Sequence of chain 1.C:
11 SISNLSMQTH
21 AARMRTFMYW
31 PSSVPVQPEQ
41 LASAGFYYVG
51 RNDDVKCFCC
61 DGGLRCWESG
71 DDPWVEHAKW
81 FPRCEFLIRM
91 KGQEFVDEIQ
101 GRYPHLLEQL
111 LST

Sequence of chain 1.D:
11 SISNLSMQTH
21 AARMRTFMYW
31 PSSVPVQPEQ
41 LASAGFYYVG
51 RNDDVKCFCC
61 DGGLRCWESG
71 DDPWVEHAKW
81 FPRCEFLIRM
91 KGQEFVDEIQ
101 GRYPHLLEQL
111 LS

Binding-site contacts:
Ligand atom CAM contacts residue ARG65 of chain 1.D at 3.5 Å.
Ligand atom N contacts residue ASP71 of chain 1.D at 3.2 Å (salt-bridge).
Ligand atom CAO contacts residue ARG65 of chain 1.D at 3.8 Å.
Ligand atom CBJ contacts residue GLY63 of chain 1.D at 3.5 Å.
Ligand atom O contacts residue LYS79 of chain 1.D at 3.7 Å.
Ligand atom CBH contacts residue ARG65 of chain 1.D at 3.5 Å.
Ligand atom CAM contacts residue ARG51 of chain 1.C at 3.3 Å.
Ligand atom C contacts residue ARG65 of chain 1.D at 3.6 Å.
Ligand atom O contacts residue TRP80 of chain 1.D at 3.5 Å (h-bond).
Ligand atom CA contacts residue ASP71 of chain 1.D at 3.7 Å.
Ligand atom CAW contacts residue LEU111 of chain 1.B at 3.6 Å (hydrophobic).
Ligand atom CA contacts residue CYS66 of chain 1.D at 3.4 Å (hydrophobic).
Ligand atom CAK contacts residue VAL55 of chain 1.D at 3.7 Å (hydrophobic).
Ligand atom CAA contacts residue GLU76 of chain 1.D at 3.8 Å.
Ligand atom N contacts residue CYS66 of chain 1.D at 3.2 Å (h-bond).
Ligand atom CA contacts residue ARG65 of chain 1.D at 3.2 Å.
Ligand atom N contacts residue GLU68 of chain 1.D at 3.6 Å (salt-bridge).
Ligand atom NAY contacts residue ARG65 of chain 1.D at 3.2 Å (salt-bridge).
Ligand atom CBD contacts residue ARG65 of chain 1.D at 3.7 Å.
Ligand atom CAA contacts residue TRP67 of chain 1.D at 3.7 Å (hydrophobic).
Ligand atom O contacts residue GLU76 of chain 1.D at 3.1 Å (salt-bridge).
Ligand atom CAK contacts residue LEU64 of chain 1.D at 3.3 Å (hydrophobic).
Ligand atom CAU contacts residue LEU110 of chain 1.D at 3.8 Å (hydrophobic).
Ligand atom CBG contacts residue TRP80 of chain 1.D at 3.7 Å (hydrophobic).
Ligand atom CB contacts residue GLU76 of chain 1.D at 3.7 Å.
Ligand atom CBD contacts residue GLY63 of chain 1.D at 3.7 Å.
Ligand atom CAA contacts residue ARG65 of chain 1.D at 3.5 Å.
Ligand atom OAF contacts residue LEU64 of chain 1.D at 3.7 Å.
Ligand atom CB contacts residue ASP71 of chain 1.D at 3.3 Å.
Ligand atom OAF contacts residue ARG65 of chain 1.D at 3.1 Å (salt-bridge).
Ligand atom CAQ contacts residue CYS66 of chain 1.D at 3.7 Å (hydrophobic).
Ligand atom CAO contacts residue LEU64 of chain 1.D at 3.4 Å (hydrophobic).
Ligand atom CBA contacts residue GLY63 of chain 1.D at 3.7 Å.
Ligand atom CAV contacts residue TRP80 of chain 1.D at 3.8 Å (hydrophobic).
Ligand atom CB contacts residue ARG65 of chain 1.D at 3.8 Å.
Ligand atom CAK contacts residue GLY63 of chain 1.D at 3.5 Å.
Ligand atom CAI contacts residue ARG51 of chain 1.C at 3.3 Å.
Ligand atom CAV contacts residue LEU111 of chain 1.B at 3.8 Å (hydrophobic).
Ligand atom NAX contacts residue GLY63 of chain 1.D at 2.9 Å (h-bond).
Ligand atom CAO contacts residue GLY63 of chain 1.D at 3.3 Å.

Sequence of chain 1.B:
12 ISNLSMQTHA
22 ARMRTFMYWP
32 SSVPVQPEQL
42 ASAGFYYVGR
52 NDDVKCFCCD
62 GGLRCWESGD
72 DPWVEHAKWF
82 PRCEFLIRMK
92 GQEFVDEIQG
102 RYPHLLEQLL

The small molecule below binds the protein below.
Small molecule (SMILES): CC[C@H](N)C(=O)N[C@@H]1C(=O)N2[C@@H](CC[C@@H]1CCN)CC[C@H]2C(=O)NC(c1ccccc1)c1ccccc1